The protein below binds the small molecule below.
Small molecule (SMILES): Nc1nc2c(ncn2[C@@H]2O[C@H](CO[P](=O)(O)O[P](=O)(O)NP(=O)(O)O)[C@@H](O)[C@H]2O)c(=O)[nH]1

Sequence of chain 1.A:
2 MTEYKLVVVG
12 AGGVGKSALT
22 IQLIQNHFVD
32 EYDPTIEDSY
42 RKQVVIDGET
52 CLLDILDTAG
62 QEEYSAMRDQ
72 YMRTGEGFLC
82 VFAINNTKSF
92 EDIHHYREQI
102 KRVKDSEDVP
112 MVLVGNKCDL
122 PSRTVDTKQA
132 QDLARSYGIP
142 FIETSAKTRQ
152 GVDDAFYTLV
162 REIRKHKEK

Binding-site contacts:
Ligand atom O1B contacts residue GLY14 of chain 1.A at 3.6 Å.
Ligand atom O1B contacts residue LYS17 of chain 1.A at 2.9 Å (salt-bridge).
Ligand atom O2G contacts residue PRO35 of chain 1.A at 3.6 Å.
Ligand atom N3B contacts residue GLY14 of chain 1.A at 3.1 Å (h-bond).
Ligand atom O3' contacts residue ASP31 of chain 1.A at 3.4 Å (salt-bridge).
Ligand atom N1 contacts residue ASP120 of chain 1.A at 2.8 Å (salt-bridge).
Ligand atom O2' contacts residue VAL30 of chain 1.A at 2.9 Å (h-bond).
Ligand atom N2 contacts residue ASP120 of chain 1.A at 3.0 Å (salt-bridge).
Ligand atom O2' contacts residue ASP31 of chain 1.A at 3.5 Å (salt-bridge).
Ligand atom PG contacts residue MG1 of chain 1.G at 3.2 Å.
Ligand atom O2B contacts residue MG1 of chain 1.G at 2.0 Å.
Ligand atom O3G contacts residue GLY61 of chain 1.A at 3.0 Å (h-bond).
Ligand atom O6 contacts residue ALA147 of chain 1.A at 2.8 Å (h-bond).
Ligand atom O6 contacts residue ASN117 of chain 1.A at 3.5 Å (h-bond).
Ligand atom O1B contacts residue GLY16 of chain 1.A at 3.1 Å (h-bond).
Ligand atom C8 contacts residue ALA19 of chain 1.A at 3.6 Å (hydrophobic).
Ligand atom O1G contacts residue THR36 of chain 1.A at 2.9 Å (h-bond).
Ligand atom O6 contacts residue LYS118 of chain 1.A at 3.4 Å.
Ligand atom O6 contacts residue SER146 of chain 1.A at 3.5 Å.
Ligand atom O1A contacts residue GLY16 of chain 1.A at 3.3 Å.
Ligand atom O3G contacts residue GLY13 of chain 1.A at 3.5 Å.
Ligand atom O3A contacts residue GLY16 of chain 1.A at 3.1 Å (h-bond).
Ligand atom O1G contacts residue MG1 of chain 1.G at 2.1 Å.
Ligand atom O1A contacts residue SER18 of chain 1.A at 3.2 Å (h-bond).
Ligand atom O3G contacts residue LYS17 of chain 1.A at 2.5 Å (salt-bridge).
Ligand atom N3B contacts residue MG1 of chain 1.G at 3.5 Å.
Ligand atom PB contacts residue MG1 of chain 1.G at 3.3 Å.
Ligand atom O1A contacts residue ALA19 of chain 1.A at 2.8 Å (h-bond).
Ligand atom N7 contacts residue ALA147 of chain 1.A at 3.6 Å.
Ligand atom O6 contacts residue LYS148 of chain 1.A at 3.5 Å (salt-bridge).
Ligand atom C6 contacts residue LYS118 of chain 1.A at 3.4 Å.
Ligand atom O2B contacts residue SER18 of chain 1.A at 2.8 Å (h-bond).
Ligand atom N7 contacts residue ASN117 of chain 1.A at 3.2 Å (h-bond).
Ligand atom C3' contacts residue GLU32 of chain 1.A at 3.6 Å.
Ligand atom O2' contacts residue PHE29 of chain 1.A at 3.2 Å.
Ligand atom C6 contacts residue ASP120 of chain 1.A at 3.6 Å.
Ligand atom N1 contacts residue LYS118 of chain 1.A at 3.6 Å.
Ligand atom O1B contacts residue VAL15 of chain 1.A at 3.5 Å (h-bond).
Ligand atom O6 contacts residue ASP120 of chain 1.A at 3.5 Å (salt-bridge).
Ligand atom C5 contacts residue LYS118 of chain 1.A at 3.5 Å.